Binding-site contacts:
Ligand atom C1 contacts residue ASN163 of chain 1.B at 1.4 Å.
Ligand atom C2 contacts residue ASN163 of chain 1.B at 2.4 Å.
Ligand atom N2 contacts residue ASN163 of chain 1.B at 2.9 Å (h-bond).
Ligand atom C3 contacts residue ASN163 of chain 1.B at 3.8 Å.
Ligand atom C4 contacts residue ASN163 of chain 1.B at 4.2 Å.
Ligand atom O5 contacts residue ASN163 of chain 1.B at 2.3 Å (h-bond).
Ligand atom O7 contacts residue ASN163 of chain 1.B at 4.0 Å.
Ligand atom C7 contacts residue ASN163 of chain 1.B at 3.7 Å.
Ligand atom C5 contacts residue ASN163 of chain 1.B at 3.6 Å.

Sequence of chain 1.B:
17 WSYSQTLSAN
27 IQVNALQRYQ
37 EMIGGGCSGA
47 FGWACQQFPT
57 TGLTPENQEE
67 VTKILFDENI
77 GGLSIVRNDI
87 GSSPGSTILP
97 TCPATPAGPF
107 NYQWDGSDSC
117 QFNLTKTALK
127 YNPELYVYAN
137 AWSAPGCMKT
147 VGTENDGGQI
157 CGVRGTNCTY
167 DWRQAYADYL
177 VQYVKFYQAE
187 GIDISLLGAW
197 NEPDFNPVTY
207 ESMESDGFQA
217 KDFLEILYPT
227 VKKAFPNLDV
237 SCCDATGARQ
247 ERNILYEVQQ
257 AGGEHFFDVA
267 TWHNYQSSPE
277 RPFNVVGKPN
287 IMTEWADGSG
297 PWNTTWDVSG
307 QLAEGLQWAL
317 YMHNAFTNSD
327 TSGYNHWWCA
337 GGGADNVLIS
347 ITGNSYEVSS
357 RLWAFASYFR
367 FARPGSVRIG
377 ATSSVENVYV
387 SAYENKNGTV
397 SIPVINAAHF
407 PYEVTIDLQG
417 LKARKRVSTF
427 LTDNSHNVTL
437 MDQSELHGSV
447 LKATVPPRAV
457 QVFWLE

This protein binds this small molecule.
Small molecule (SMILES): CC(=O)N[C@@H]1[C@@H](O)[C@H](O)[C@@H](CO)O[C@H]1O